Binding-site contacts:
Ligand atom C8 contacts residue ASN36 of chain 1.A at 4.2 Å.
Ligand atom O5 contacts residue ILE39 of chain 1.A at 4.0 Å.
Ligand atom C5 contacts residue ASN36 of chain 1.A at 3.6 Å.
Ligand atom O6 contacts residue ILE39 of chain 1.A at 4.2 Å.
Ligand atom O7 contacts residue ASP72 of chain 1.A at 4.4 Å.
Ligand atom C1 contacts residue THR38 of chain 1.A at 3.4 Å.
Ligand atom O5 contacts residue ASN36 of chain 1.A at 2.3 Å (h-bond).
Ligand atom C5 contacts residue THR38 of chain 1.A at 3.3 Å.
Ligand atom C4 contacts residue ASN36 of chain 1.A at 4.2 Å.
Ligand atom C1 contacts residue ASN36 of chain 1.A at 1.4 Å.
Ligand atom C8 contacts residue ASP72 of chain 1.A at 4.2 Å.
Ligand atom O7 contacts residue GLY73 of chain 1.A at 4.2 Å.
Ligand atom O7 contacts residue ASN36 of chain 1.A at 4.0 Å.
Ligand atom C7 contacts residue ASN36 of chain 1.A at 3.5 Å.
Ligand atom O5 contacts residue THR38 of chain 1.A at 2.9 Å (h-bond).
Ligand atom O6 contacts residue HIS74 of chain 1.A at 3.5 Å (h-bond).
Ligand atom C2 contacts residue ASN36 of chain 1.A at 2.5 Å.
Ligand atom C6 contacts residue THR38 of chain 1.A at 3.5 Å.
Ligand atom C3 contacts residue ASN36 of chain 1.A at 3.8 Å.
Ligand atom O6 contacts residue THR38 of chain 1.A at 4.3 Å.
Ligand atom C8 contacts residue GLU658 of chain 1.A at 4.1 Å.
Ligand atom N2 contacts residue GLU658 of chain 1.A at 4.3 Å.
Ligand atom N2 contacts residue ASN36 of chain 1.A at 2.9 Å (h-bond).

This protein binds this small molecule.
Small molecule (SMILES): CC(=O)N[C@H]1[C@H](O[C@H]2[C@H](O)[C@@H](NC(C)=O)CO[C@@H]2CO)O[C@H](CO)[C@@H](O[C@@H]2O[C@H](CO)[C@@H](O)[C@H](O)[C@@H]2O)[C@@H]1O

Sequence of chain 1.A:
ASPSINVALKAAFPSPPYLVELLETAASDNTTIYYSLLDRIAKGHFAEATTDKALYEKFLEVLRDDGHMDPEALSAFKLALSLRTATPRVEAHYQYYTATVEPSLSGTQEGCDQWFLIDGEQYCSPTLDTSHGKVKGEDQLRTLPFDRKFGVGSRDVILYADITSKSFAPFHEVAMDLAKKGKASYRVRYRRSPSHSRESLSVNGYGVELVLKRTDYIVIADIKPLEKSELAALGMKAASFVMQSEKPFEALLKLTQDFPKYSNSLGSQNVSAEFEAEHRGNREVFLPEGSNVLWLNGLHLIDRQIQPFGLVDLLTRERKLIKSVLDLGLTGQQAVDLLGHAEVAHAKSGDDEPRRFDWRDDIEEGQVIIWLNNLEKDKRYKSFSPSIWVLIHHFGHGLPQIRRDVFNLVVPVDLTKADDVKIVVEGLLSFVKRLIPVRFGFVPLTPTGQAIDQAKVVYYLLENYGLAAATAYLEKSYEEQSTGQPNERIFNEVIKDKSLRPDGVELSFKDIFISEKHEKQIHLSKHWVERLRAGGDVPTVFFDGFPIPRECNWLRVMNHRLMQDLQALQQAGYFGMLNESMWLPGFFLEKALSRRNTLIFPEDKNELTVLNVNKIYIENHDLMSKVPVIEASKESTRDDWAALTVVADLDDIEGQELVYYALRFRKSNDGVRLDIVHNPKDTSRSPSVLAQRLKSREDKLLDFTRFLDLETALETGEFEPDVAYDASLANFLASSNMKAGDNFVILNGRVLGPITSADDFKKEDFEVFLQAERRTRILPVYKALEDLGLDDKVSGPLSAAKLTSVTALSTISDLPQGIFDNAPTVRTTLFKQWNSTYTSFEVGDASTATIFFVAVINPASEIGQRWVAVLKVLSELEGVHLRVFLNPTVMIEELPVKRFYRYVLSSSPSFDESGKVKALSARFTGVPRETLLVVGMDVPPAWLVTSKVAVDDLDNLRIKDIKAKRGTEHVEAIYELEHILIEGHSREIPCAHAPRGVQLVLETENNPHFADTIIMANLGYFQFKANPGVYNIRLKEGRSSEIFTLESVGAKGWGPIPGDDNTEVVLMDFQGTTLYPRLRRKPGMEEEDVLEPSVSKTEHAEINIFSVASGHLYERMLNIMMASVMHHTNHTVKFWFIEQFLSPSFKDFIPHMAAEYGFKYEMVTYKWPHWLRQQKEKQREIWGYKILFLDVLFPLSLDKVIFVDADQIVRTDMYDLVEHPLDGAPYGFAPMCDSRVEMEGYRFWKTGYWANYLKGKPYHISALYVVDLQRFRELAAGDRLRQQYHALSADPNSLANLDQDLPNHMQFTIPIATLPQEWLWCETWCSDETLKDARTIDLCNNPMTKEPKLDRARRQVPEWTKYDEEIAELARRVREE